A protein and the small-molecule ligand that binds it are described below.
Small molecule (SMILES): CC(=O)N[C@H]1[C@H](O[C@H]2[C@H](O)[C@@H](NC(C)=O)CO[C@@H]2CO)O[C@H](CO)[C@@H](O)[C@@H]1O

Binding-site contacts:
Ligand atom O4 contacts residue LEU919 of chain 1.B at 4.4 Å.
Ligand atom C7 contacts residue ASN714 of chain 1.B at 3.1 Å.
Ligand atom N2 contacts residue ASN714 of chain 1.B at 2.9 Å (h-bond).
Ligand atom C5 contacts residue LEU919 of chain 1.B at 4.1 Å (hydrophobic).
Ligand atom C4 contacts residue LEU919 of chain 1.B at 4.3 Å (hydrophobic).
Ligand atom O6 contacts residue GLN923 of chain 1.B at 2.9 Å (h-bond).
Ligand atom C8 contacts residue ASN922 of chain 1.B at 3.6 Å.
Ligand atom O7 contacts residue ASN714 of chain 1.B at 3.2 Å (h-bond).
Ligand atom O5 contacts residue LEU919 of chain 1.B at 4.2 Å.
Ligand atom C8 contacts residue ASN714 of chain 1.B at 3.8 Å.
Ligand atom C3 contacts residue LEU919 of chain 1.B at 3.5 Å (hydrophobic).
Ligand atom C5 contacts residue GLN923 of chain 1.B at 4.2 Å.
Ligand atom C2 contacts residue LEU919 of chain 1.B at 3.8 Å (hydrophobic).
Ligand atom C7 contacts residue ASN922 of chain 1.B at 3.5 Å.
Ligand atom N2 contacts residue LEU919 of chain 1.B at 3.7 Å.
Ligand atom C1 contacts residue LEU919 of chain 1.B at 3.6 Å (hydrophobic).
Ligand atom C2 contacts residue ASN714 of chain 1.B at 2.4 Å.
Ligand atom O5 contacts residue GLN923 of chain 1.B at 4.2 Å.
Ligand atom C4 contacts residue ASN714 of chain 1.B at 4.2 Å.
Ligand atom O5 contacts residue ASN714 of chain 1.B at 2.3 Å (h-bond).
Ligand atom C3 contacts residue ASN714 of chain 1.B at 3.8 Å.
Ligand atom C6 contacts residue GLN923 of chain 1.B at 4.0 Å.
Ligand atom O7 contacts residue ASN922 of chain 1.B at 3.2 Å (h-bond).
Ligand atom C5 contacts residue ASN714 of chain 1.B at 3.6 Å.
Ligand atom C1 contacts residue ASN714 of chain 1.B at 1.4 Å.

Sequence of chain 1.B:
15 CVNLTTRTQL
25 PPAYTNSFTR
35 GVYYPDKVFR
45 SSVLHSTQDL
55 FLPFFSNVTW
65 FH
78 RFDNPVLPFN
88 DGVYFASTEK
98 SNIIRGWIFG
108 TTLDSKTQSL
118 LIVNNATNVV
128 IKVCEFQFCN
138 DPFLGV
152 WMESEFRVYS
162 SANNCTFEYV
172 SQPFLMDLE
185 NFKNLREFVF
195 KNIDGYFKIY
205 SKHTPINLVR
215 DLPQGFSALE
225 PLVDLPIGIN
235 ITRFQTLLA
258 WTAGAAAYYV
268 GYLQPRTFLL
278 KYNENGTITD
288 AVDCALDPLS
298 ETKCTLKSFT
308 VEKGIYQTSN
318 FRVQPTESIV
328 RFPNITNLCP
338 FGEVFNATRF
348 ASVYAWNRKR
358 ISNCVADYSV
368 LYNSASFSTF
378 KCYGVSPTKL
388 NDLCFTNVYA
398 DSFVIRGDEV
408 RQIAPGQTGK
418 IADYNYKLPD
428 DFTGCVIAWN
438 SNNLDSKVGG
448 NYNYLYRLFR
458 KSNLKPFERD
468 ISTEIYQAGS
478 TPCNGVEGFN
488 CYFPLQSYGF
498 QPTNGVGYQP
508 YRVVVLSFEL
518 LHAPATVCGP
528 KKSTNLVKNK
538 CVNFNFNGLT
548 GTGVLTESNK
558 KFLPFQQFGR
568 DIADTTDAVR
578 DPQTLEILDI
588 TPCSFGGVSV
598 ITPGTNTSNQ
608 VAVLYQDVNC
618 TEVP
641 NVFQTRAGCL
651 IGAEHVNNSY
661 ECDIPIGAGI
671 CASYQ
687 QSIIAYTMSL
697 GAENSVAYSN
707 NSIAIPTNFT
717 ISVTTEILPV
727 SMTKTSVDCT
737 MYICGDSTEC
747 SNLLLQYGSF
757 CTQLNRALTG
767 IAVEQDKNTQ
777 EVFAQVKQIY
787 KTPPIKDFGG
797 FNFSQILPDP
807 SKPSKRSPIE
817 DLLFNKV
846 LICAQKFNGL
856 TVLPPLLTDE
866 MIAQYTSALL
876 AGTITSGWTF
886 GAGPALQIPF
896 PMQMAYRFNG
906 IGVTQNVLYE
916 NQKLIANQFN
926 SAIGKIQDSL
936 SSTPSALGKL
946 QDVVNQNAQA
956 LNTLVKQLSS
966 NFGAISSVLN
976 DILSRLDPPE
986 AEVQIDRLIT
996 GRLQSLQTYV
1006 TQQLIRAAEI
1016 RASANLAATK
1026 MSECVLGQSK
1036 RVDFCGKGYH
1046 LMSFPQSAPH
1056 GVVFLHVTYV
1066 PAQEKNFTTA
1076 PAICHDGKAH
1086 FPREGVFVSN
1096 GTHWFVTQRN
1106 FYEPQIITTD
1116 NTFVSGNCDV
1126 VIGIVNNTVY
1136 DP